Binding-site contacts:
Ligand atom C1 contacts residue ASN234 of chain 1.C at 1.4 Å.
Ligand atom C1 contacts residue THR236 of chain 1.C at 3.4 Å.
Ligand atom O7 contacts residue GLU465 of chain 1.B at 3.1 Å (salt-bridge).
Ligand atom C7 contacts residue ARG457 of chain 1.B at 4.2 Å.
Ligand atom C6 contacts residue THR108 of chain 1.C at 3.1 Å.
Ligand atom C8 contacts residue LYS462 of chain 1.B at 3.7 Å.
Ligand atom O5 contacts residue ASN234 of chain 1.C at 2.4 Å (h-bond).
Ligand atom O6 contacts residue LYS458 of chain 1.B at 3.3 Å.
Ligand atom C8 contacts residue GLU465 of chain 1.B at 3.4 Å.
Ligand atom O5 contacts residue THR108 of chain 1.C at 2.6 Å (h-bond).
Ligand atom C5 contacts residue THR236 of chain 1.C at 4.0 Å.
Ligand atom C1 contacts residue THR108 of chain 1.C at 3.7 Å.
Ligand atom C3 contacts residue ASN234 of chain 1.C at 3.8 Å.
Ligand atom C5 contacts residue ASN234 of chain 1.C at 3.7 Å.
Ligand atom O7 contacts residue ARG457 of chain 1.B at 3.3 Å (salt-bridge).
Ligand atom O6 contacts residue THR109 of chain 1.C at 4.4 Å.
Ligand atom C3 contacts residue LYS458 of chain 1.B at 4.3 Å.
Ligand atom O6 contacts residue THR108 of chain 1.C at 3.0 Å (h-bond).
Ligand atom N2 contacts residue ASN234 of chain 1.C at 2.9 Å (h-bond).
Ligand atom C5 contacts residue LYS458 of chain 1.B at 4.3 Å.
Ligand atom C6 contacts residue LYS458 of chain 1.B at 4.3 Å.
Ligand atom O5 contacts residue THR236 of chain 1.C at 3.7 Å.
Ligand atom C2 contacts residue ASN234 of chain 1.C at 2.5 Å.
Ligand atom C4 contacts residue ASN234 of chain 1.C at 4.2 Å.
Ligand atom C7 contacts residue ASN234 of chain 1.C at 3.4 Å.
Ligand atom C4 contacts residue LYS458 of chain 1.B at 4.2 Å.
Ligand atom O4 contacts residue LYS458 of chain 1.B at 3.2 Å (salt-bridge).
Ligand atom C5 contacts residue THR108 of chain 1.C at 3.5 Å.
Ligand atom C7 contacts residue GLU465 of chain 1.B at 3.6 Å.
Ligand atom O7 contacts residue ASN234 of chain 1.C at 3.4 Å (h-bond).

Sequence of chain 1.C:
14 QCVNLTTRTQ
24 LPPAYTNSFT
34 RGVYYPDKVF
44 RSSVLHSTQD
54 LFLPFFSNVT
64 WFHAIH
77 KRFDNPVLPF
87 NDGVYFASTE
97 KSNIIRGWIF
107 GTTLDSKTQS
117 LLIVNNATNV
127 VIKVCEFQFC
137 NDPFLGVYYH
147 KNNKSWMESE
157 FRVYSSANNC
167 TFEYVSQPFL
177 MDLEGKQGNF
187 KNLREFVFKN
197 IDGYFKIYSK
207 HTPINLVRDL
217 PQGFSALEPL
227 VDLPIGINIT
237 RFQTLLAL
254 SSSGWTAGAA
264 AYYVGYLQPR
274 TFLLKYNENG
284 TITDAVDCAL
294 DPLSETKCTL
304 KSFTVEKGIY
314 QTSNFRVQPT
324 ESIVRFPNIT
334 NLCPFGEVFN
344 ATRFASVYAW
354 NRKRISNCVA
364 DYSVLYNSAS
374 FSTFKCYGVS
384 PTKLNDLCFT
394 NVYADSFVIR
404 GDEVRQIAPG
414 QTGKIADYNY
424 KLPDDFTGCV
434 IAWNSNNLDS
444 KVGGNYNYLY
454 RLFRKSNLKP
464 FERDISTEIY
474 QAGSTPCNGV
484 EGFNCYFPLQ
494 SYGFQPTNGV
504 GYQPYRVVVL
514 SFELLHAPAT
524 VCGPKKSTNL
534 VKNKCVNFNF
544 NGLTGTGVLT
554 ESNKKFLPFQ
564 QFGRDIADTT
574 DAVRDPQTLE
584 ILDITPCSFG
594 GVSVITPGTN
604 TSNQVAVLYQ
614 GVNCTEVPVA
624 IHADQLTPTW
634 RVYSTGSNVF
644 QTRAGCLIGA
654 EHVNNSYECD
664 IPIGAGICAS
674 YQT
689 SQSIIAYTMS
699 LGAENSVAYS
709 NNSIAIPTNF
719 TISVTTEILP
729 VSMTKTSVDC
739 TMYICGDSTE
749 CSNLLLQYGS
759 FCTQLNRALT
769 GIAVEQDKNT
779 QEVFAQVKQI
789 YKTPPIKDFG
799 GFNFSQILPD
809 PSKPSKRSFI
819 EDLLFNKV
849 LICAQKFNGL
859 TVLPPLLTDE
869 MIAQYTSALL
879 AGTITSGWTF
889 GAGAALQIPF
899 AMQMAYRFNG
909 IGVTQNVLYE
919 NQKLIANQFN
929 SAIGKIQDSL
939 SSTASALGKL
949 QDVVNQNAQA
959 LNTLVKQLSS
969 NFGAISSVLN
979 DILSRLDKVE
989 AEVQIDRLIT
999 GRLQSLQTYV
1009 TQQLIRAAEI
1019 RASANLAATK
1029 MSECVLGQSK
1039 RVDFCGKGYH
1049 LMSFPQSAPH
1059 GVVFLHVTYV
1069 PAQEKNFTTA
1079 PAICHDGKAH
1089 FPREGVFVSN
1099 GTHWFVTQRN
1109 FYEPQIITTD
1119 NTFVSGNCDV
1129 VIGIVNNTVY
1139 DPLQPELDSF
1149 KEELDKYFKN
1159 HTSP

This protein binds this small molecule.
Small molecule (SMILES): CC(=O)N[C@H]1[C@H](O[C@H]2[C@H](O)[C@@H](NC(C)=O)CO[C@@H]2CO)O[C@H](CO)[C@@H](O)[C@@H]1O

Sequence of chain 1.B:
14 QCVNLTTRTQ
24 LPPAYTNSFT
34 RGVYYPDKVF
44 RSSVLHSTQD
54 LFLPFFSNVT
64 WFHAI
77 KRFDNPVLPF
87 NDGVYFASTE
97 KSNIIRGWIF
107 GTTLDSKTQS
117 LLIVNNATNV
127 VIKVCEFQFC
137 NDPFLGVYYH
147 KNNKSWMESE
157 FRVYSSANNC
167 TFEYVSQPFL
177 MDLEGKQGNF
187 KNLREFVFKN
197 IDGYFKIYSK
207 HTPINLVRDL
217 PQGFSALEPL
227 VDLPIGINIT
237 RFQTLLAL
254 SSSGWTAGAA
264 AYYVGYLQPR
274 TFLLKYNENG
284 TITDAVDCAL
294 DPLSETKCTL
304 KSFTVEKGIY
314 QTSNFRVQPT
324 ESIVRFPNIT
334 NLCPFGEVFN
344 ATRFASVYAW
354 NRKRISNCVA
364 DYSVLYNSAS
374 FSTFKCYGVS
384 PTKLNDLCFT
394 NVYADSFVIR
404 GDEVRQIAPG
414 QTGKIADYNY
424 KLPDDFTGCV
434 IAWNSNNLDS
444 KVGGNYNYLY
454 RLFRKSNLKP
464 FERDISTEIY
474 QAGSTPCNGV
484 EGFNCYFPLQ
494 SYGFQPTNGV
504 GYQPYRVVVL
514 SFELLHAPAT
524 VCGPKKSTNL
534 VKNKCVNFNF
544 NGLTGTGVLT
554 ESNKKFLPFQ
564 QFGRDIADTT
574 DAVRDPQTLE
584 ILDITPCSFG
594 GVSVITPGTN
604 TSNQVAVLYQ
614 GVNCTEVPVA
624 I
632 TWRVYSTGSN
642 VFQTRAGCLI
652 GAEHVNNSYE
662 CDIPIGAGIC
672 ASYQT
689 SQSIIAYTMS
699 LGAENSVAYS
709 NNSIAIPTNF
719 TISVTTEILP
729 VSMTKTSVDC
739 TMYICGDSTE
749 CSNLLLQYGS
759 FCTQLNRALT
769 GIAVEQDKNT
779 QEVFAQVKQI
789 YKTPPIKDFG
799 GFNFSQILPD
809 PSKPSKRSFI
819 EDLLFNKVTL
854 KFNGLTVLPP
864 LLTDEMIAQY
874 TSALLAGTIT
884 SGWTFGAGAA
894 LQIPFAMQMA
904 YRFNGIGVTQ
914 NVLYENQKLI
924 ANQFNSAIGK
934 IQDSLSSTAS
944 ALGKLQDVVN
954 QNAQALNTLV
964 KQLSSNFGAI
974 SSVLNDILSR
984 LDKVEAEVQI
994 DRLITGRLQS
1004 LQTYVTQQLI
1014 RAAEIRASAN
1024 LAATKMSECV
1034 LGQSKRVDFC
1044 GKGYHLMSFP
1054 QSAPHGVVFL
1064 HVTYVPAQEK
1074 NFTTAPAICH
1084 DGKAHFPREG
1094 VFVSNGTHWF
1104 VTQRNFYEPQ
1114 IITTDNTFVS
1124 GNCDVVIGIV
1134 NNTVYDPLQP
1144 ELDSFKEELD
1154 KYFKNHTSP